Sequence of chain 1.B:
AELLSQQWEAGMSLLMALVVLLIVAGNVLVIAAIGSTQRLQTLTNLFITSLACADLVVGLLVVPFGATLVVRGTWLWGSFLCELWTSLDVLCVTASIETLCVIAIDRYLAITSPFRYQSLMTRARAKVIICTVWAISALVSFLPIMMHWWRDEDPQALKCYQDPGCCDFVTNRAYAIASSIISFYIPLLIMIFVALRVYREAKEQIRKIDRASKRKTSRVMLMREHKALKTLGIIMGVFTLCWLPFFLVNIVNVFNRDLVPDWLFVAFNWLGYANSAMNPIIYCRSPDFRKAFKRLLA

Binding-site contacts:
Ligand atom C30 contacts residue VAL21 of chain 1.B at 4.5 Å (hydrophobic).
Ligand atom O34 contacts residue VAL21 of chain 1.B at 4.1 Å.
Ligand atom C21 contacts residue TRP272 of chain 1.B at 4.2 Å (hydrophobic).
Ligand atom C18 contacts residue VAL72 of chain 1.B at 4.3 Å (hydrophobic).
Ligand atom N33 contacts residue VAL21 of chain 1.B at 4.3 Å.
Ligand atom C18 contacts residue TRP272 of chain 1.B at 4.0 Å (hydrophobic).
Ligand atom O34 contacts residue MET18 of chain 1.B at 4.4 Å.
Ligand atom C24 contacts residue TRP272 of chain 1.B at 4.2 Å (hydrophobic).
Ligand atom C27 contacts residue TRP272 of chain 1.B at 3.9 Å (hydrophobic).
Ligand atom O34 contacts residue LEU17 of chain 1.B at 3.3 Å.
Ligand atom C30 contacts residue LEU17 of chain 1.B at 4.5 Å (hydrophobic).

The protein below binds the small molecule below.
Small molecule (SMILES): CCCCCCCCCC(=O)N(CCO)C[C@@H](O)[C@@H](O)[C@@H](O)[C@@H](O)CO